Binding-site contacts:
Ligand atom C3 contacts residue ASN354 of chain 1.E at 3.7 Å.
Ligand atom O3 contacts residue NAG2 of chain 1.DA at 3.8 Å.
Ligand atom C4 contacts residue ASN354 of chain 1.E at 4.1 Å.
Ligand atom C7 contacts residue NAG1 of chain 1.DA at 3.2 Å.
Ligand atom C3 contacts residue NAG1 of chain 1.DA at 3.7 Å.
Ligand atom O5 contacts residue ASN354 of chain 1.E at 2.4 Å (h-bond).
Ligand atom N2 contacts residue NAG1 of chain 1.DA at 2.5 Å (h-bond).
Ligand atom O5 contacts residue SER356 of chain 1.E at 3.3 Å (h-bond).
Ligand atom O7 contacts residue NAG1 of chain 1.DA at 3.1 Å (h-bond).
Ligand atom C5 contacts residue SER356 of chain 1.E at 3.6 Å.
Ligand atom C6 contacts residue SER356 of chain 1.E at 4.2 Å.
Ligand atom C1 contacts residue NAG1 of chain 1.DA at 3.6 Å.
Ligand atom C2 contacts residue ASN354 of chain 1.E at 2.4 Å.
Ligand atom C7 contacts residue ASN354 of chain 1.E at 3.3 Å.
Ligand atom N2 contacts residue ASN354 of chain 1.E at 2.7 Å (h-bond).
Ligand atom O7 contacts residue ASN354 of chain 1.E at 4.1 Å.
Ligand atom C8 contacts residue ASN354 of chain 1.E at 3.5 Å.
Ligand atom C1 contacts residue ASN354 of chain 1.E at 1.5 Å.
Ligand atom O3 contacts residue NAG1 of chain 1.DA at 3.8 Å.
Ligand atom C1 contacts residue SER356 of chain 1.E at 3.4 Å.
Ligand atom C5 contacts residue ASN354 of chain 1.E at 3.6 Å.
Ligand atom C8 contacts residue NAG2 of chain 1.DA at 4.4 Å.
Ligand atom C2 contacts residue NAG1 of chain 1.DA at 3.6 Å.

Sequence of chain 1.E:
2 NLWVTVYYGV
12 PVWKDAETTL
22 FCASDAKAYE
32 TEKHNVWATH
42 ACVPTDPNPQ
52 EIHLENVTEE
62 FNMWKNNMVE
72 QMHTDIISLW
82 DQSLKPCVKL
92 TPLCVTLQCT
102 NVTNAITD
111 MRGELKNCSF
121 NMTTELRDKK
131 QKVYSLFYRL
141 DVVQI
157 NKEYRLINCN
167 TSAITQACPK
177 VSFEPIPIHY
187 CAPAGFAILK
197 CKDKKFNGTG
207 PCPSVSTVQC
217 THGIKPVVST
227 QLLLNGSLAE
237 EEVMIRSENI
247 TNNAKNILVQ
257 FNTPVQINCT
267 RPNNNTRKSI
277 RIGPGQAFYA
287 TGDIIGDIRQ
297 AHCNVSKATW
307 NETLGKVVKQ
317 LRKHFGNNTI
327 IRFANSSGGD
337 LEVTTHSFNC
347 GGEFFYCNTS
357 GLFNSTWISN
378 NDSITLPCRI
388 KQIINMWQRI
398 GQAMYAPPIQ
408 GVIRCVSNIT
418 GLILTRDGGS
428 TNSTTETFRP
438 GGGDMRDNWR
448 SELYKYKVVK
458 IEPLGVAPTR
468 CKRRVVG

The small molecule below binds the protein below.
Small molecule (SMILES): CC(=O)N[C@H]1[C@H](O[C@H]2[C@H](O)[C@@H](NC(C)=O)CO[C@@H]2CO)O[C@H](CO)[C@@H](O)[C@@H]1O